A protein and the small-molecule ligand that binds it are described below.
Small molecule (SMILES): CC(=O)N[C@@H]1[C@@H](O)[C@H](O)[C@@H](CO)O[C@H]1O

Binding-site contacts:
Ligand atom C4 contacts residue ASN195 of chain 1.A at 4.2 Å.
Ligand atom N2 contacts residue ASN195 of chain 1.A at 2.9 Å (h-bond).
Ligand atom O5 contacts residue ASN195 of chain 1.A at 2.4 Å (h-bond).
Ligand atom O7 contacts residue ASN195 of chain 1.A at 4.4 Å.
Ligand atom C3 contacts residue ASN195 of chain 1.A at 3.8 Å.
Ligand atom O7 contacts residue PHE194 of chain 1.A at 4.3 Å.
Ligand atom N2 contacts residue PHE193 of chain 1.A at 3.7 Å.
Ligand atom C8 contacts residue ASN195 of chain 1.A at 3.7 Å.
Ligand atom C2 contacts residue ASN195 of chain 1.A at 2.5 Å.
Ligand atom O7 contacts residue PHE193 of chain 1.A at 3.9 Å.
Ligand atom C1 contacts residue ASN195 of chain 1.A at 1.4 Å.
Ligand atom C7 contacts residue ASN195 of chain 1.A at 3.5 Å.
Ligand atom C7 contacts residue PHE193 of chain 1.A at 4.2 Å (hydrophobic).
Ligand atom C5 contacts residue ASN195 of chain 1.A at 3.7 Å.

Sequence of chain 1.A:
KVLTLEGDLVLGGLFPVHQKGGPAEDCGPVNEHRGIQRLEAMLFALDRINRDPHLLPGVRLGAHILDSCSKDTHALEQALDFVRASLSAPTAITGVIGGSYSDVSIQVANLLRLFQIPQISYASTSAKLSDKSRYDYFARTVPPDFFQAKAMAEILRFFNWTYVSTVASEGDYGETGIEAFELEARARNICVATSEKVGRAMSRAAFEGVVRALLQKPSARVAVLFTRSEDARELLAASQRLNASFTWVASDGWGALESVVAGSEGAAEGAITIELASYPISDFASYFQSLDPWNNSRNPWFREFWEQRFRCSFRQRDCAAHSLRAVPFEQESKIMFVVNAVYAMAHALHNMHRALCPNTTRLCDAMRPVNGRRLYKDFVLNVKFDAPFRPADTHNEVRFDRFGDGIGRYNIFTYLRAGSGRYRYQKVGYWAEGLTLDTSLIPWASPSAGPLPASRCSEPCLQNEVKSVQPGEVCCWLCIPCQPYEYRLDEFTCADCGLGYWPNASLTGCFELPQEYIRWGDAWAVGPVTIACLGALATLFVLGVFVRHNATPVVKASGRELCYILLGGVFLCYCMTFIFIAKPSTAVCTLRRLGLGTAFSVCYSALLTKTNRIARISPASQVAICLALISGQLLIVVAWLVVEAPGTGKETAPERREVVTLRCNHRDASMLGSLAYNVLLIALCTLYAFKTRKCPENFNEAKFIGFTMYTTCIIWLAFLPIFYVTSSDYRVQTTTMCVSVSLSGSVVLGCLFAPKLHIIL